Binding-site contacts:
Ligand atom C3 contacts residue ASN213 of chain 1.B at 3.8 Å.
Ligand atom C7 contacts residue ASN213 of chain 1.B at 4.0 Å.
Ligand atom C5 contacts residue ASN213 of chain 1.B at 3.6 Å.
Ligand atom O3 contacts residue ASN173 of chain 1.B at 4.4 Å.
Ligand atom C2 contacts residue ASN213 of chain 1.B at 2.4 Å.
Ligand atom N2 contacts residue ASN213 of chain 1.B at 3.1 Å (h-bond).
Ligand atom O7 contacts residue ASN173 of chain 1.B at 3.5 Å (h-bond).
Ligand atom O6 contacts residue THR212 of chain 1.B at 3.8 Å.
Ligand atom O7 contacts residue ASN213 of chain 1.B at 4.5 Å.
Ligand atom C4 contacts residue ASN213 of chain 1.B at 4.1 Å.
Ligand atom C1 contacts residue ASN213 of chain 1.B at 1.4 Å.
Ligand atom O5 contacts residue ASN213 of chain 1.B at 2.3 Å (h-bond).

This small molecule binds to this protein.
Small molecule (SMILES): CC(=O)N[C@@H]1[C@@H](O)[C@H](O)[C@@H](CO)O[C@H]1O

Sequence of chain 1.B:
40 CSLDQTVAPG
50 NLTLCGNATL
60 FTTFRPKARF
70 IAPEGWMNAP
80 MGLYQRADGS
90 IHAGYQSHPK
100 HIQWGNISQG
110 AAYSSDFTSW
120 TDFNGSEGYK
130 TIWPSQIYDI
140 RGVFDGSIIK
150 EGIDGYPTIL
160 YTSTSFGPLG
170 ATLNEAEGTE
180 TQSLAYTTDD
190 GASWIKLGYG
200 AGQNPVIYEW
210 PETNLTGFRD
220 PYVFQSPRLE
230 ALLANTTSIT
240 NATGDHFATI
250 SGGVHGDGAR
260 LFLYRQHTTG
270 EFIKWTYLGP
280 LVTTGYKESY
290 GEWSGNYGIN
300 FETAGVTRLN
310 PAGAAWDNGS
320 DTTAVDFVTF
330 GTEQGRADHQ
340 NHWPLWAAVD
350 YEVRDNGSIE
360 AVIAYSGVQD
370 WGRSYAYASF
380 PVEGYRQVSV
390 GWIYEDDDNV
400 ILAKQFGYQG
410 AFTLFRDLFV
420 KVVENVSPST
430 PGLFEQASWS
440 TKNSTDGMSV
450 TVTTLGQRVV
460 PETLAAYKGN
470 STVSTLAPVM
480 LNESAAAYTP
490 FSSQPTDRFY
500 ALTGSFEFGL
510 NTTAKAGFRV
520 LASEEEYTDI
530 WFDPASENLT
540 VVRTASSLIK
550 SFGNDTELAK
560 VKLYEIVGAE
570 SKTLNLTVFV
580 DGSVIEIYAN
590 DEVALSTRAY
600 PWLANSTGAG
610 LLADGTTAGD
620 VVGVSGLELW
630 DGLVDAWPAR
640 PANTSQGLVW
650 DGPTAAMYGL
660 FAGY